A small-molecule ligand and the protein it binds are described below.
Small molecule (SMILES): CC(=O)N[C@@H]1[C@@H](O)[C@H](O)[C@@H](CO)O[C@H]1O

Binding-site contacts:
Ligand atom N2 contacts residue ASN122 of chain 1.D at 2.9 Å (h-bond).
Ligand atom C4 contacts residue ASN122 of chain 1.D at 4.3 Å.
Ligand atom O5 contacts residue ASN122 of chain 1.D at 2.4 Å (h-bond).
Ligand atom C8 contacts residue THR124 of chain 1.D at 4.0 Å.
Ligand atom C1 contacts residue ASN122 of chain 1.D at 1.4 Å.
Ligand atom C3 contacts residue ASN122 of chain 1.D at 3.8 Å.
Ligand atom O4 contacts residue VAL127 of chain 1.D at 4.4 Å.
Ligand atom C6 contacts residue LYS129 of chain 1.D at 4.0 Å.
Ligand atom C2 contacts residue ASN122 of chain 1.D at 2.5 Å.
Ligand atom O6 contacts residue LYS129 of chain 1.D at 2.6 Å (salt-bridge).
Ligand atom C5 contacts residue ASN122 of chain 1.D at 3.7 Å.
Ligand atom C7 contacts residue ASN122 of chain 1.D at 3.5 Å.
Ligand atom C8 contacts residue ASN122 of chain 1.D at 3.3 Å.
Ligand atom O7 contacts residue ASN122 of chain 1.D at 3.6 Å.
Ligand atom C3 contacts residue VAL127 of chain 1.D at 4.5 Å (hydrophobic).

Sequence of chain 1.D:
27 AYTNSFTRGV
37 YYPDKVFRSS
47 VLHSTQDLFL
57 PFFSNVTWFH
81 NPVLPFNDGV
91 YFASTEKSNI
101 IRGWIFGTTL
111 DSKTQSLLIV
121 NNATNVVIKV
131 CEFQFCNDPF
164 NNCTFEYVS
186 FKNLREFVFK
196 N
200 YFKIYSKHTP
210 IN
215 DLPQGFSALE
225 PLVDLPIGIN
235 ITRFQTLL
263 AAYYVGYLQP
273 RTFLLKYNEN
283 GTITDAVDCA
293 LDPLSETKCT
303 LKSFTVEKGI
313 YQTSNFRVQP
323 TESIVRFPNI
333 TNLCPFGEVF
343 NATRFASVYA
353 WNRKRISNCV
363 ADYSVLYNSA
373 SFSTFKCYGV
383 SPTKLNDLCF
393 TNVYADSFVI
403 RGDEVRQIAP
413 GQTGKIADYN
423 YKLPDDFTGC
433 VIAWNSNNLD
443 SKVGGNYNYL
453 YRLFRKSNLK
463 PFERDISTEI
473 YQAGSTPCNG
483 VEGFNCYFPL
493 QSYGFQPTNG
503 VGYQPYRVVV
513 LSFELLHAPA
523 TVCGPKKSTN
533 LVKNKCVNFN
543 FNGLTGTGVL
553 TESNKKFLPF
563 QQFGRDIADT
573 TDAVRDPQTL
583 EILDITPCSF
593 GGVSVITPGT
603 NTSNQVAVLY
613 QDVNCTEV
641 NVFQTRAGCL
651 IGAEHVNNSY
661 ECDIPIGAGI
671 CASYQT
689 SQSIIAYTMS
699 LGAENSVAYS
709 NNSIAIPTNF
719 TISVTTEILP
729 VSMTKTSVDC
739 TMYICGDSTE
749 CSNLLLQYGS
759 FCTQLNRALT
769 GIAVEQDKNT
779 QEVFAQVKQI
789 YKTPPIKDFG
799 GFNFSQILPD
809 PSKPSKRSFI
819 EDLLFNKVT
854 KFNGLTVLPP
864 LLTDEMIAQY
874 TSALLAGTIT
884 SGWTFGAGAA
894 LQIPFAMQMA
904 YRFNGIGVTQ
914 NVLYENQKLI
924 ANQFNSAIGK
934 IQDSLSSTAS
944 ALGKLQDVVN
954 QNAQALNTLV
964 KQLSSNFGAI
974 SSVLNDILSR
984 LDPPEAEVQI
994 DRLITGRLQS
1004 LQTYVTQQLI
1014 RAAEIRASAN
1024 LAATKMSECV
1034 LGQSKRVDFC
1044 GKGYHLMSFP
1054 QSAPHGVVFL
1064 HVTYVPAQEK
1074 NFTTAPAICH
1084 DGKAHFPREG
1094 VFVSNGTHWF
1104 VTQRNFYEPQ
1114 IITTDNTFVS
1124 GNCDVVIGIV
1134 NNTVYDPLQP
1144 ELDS